Sequence of chain 1.B:
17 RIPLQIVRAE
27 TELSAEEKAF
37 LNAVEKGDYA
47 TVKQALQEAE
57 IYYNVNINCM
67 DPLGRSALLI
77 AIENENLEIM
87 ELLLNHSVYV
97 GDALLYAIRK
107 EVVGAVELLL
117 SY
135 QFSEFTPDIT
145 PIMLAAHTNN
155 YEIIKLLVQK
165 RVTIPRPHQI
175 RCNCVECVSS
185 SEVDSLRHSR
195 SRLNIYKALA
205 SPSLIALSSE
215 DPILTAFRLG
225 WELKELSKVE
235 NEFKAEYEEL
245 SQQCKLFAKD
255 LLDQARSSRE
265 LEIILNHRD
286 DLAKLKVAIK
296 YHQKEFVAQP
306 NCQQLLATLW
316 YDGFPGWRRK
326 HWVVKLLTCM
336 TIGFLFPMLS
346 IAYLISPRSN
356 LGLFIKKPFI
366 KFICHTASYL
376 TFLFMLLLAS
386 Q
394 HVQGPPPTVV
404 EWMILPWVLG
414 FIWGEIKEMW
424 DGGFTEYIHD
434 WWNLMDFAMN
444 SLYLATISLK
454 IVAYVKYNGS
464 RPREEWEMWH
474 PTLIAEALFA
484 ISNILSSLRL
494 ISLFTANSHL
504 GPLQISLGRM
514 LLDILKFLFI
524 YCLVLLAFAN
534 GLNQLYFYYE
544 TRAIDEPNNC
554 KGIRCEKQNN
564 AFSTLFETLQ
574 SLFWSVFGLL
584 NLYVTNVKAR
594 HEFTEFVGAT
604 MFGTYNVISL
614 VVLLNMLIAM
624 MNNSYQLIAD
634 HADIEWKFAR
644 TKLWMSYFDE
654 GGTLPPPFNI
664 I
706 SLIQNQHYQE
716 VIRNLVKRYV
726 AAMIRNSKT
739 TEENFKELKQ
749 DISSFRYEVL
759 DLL

Binding-site contacts:
Ligand atom C8 contacts residue ASP439 of chain 1.B at 3.3 Å.
Ligand atom S1 contacts residue ASP439 of chain 1.B at 3.9 Å.
Ligand atom C5 contacts residue ARG492 of chain 1.B at 4.0 Å.
Ligand atom N1 contacts residue ARG492 of chain 1.B at 3.9 Å.
Ligand atom F1 contacts residue TYR374 of chain 1.B at 3.8 Å.
Ligand atom N2 contacts residue PHE414 of chain 1.B at 4.4 Å.
Ligand atom F1 contacts residue LEU493 of chain 1.B at 3.2 Å.
Ligand atom S1 contacts residue TYR374 of chain 1.B at 3.8 Å.
Ligand atom F2 contacts residue LEU493 of chain 1.B at 3.7 Å.
Ligand atom C4 contacts residue ASP439 of chain 1.B at 4.5 Å.
Ligand atom N2 contacts residue ASP439 of chain 1.B at 3.2 Å.
Ligand atom N2 contacts residue GLU418 of chain 1.B at 4.0 Å.
Ligand atom N1 contacts residue ASP439 of chain 1.B at 3.0 Å (salt-bridge).
Ligand atom C1 contacts residue ARG492 of chain 1.B at 4.5 Å.
Ligand atom F2 contacts residue ARG492 of chain 1.B at 3.5 Å.
Ligand atom C2 contacts residue ARG492 of chain 1.B at 3.8 Å.
Ligand atom N1 contacts residue CA1 of chain 1.O at 4.0 Å.
Ligand atom C4 contacts residue TYR374 of chain 1.B at 3.8 Å (hydrophobic).
Ligand atom F1 contacts residue LEU496 of chain 1.B at 3.0 Å.
Ligand atom C3 contacts residue ASP439 of chain 1.B at 4.0 Å.
Ligand atom C6 contacts residue TYR374 of chain 1.B at 4.2 Å (hydrophobic).
Ligand atom C3 contacts residue ARG492 of chain 1.B at 3.7 Å.
Ligand atom C4 contacts residue ARG492 of chain 1.B at 4.1 Å.
Ligand atom S1 contacts residue ARG492 of chain 1.B at 4.2 Å.
Ligand atom C7 contacts residue LEU496 of chain 1.B at 3.8 Å (hydrophobic).
Ligand atom F3 contacts residue LEU496 of chain 1.B at 3.2 Å.
Ligand atom F3 contacts residue ARG492 of chain 1.B at 3.8 Å.
Ligand atom C7 contacts residue SER495 of chain 1.B at 4.4 Å.
Ligand atom C7 contacts residue LEU493 of chain 1.B at 4.1 Å (hydrophobic).
Ligand atom C5 contacts residue TYR374 of chain 1.B at 3.2 Å (hydrophobic).
Ligand atom S1 contacts residue PHE414 of chain 1.B at 4.3 Å.
Ligand atom F2 contacts residue SER495 of chain 1.B at 4.4 Å.
Ligand atom F3 contacts residue SER495 of chain 1.B at 3.3 Å.
Ligand atom N1 contacts residue GLU418 of chain 1.B at 4.0 Å.
Ligand atom F2 contacts residue TYR374 of chain 1.B at 3.2 Å.
Ligand atom C7 contacts residue ARG492 of chain 1.B at 4.3 Å.
Ligand atom C7 contacts residue TYR374 of chain 1.B at 3.9 Å (hydrophobic).
Ligand atom S1 contacts residue MET442 of chain 1.B at 4.2 Å.
Ligand atom N2 contacts residue ASN443 of chain 1.B at 3.9 Å.
Ligand atom O1 contacts residue TYR374 of chain 1.B at 3.8 Å.

The protein below binds the small molecule below.
Small molecule (SMILES): Nc1nc2ccc(OC(F)(F)F)cc2s1